Binding-site contacts:
Ligand atom C8 contacts residue THR64 of chain 1.A at 4.5 Å.
Ligand atom N2 contacts residue TYR9 of chain 1.A at 4.2 Å.
Ligand atom C3 contacts residue ASN62 of chain 1.A at 3.8 Å.
Ligand atom O3 contacts residue TYR9 of chain 1.A at 4.0 Å.
Ligand atom N2 contacts residue THR64 of chain 1.A at 4.3 Å.
Ligand atom O6 contacts residue ILE61 of chain 1.A at 3.4 Å.
Ligand atom C2 contacts residue ASN62 of chain 1.A at 2.5 Å.
Ligand atom C8 contacts residue SER11 of chain 1.A at 4.0 Å.
Ligand atom C7 contacts residue ASN62 of chain 1.A at 3.9 Å.
Ligand atom O7 contacts residue TYR9 of chain 1.A at 2.3 Å (h-bond).
Ligand atom O5 contacts residue ASN62 of chain 1.A at 2.5 Å (h-bond).
Ligand atom C2 contacts residue TYR9 of chain 1.A at 4.3 Å (hydrophobic).
Ligand atom C8 contacts residue TYR9 of chain 1.A at 4.3 Å (hydrophobic).
Ligand atom N2 contacts residue ASN62 of chain 1.A at 2.8 Å (h-bond).
Ligand atom C8 contacts residue VAL26 of chain 1.A at 3.5 Å (hydrophobic).
Ligand atom C5 contacts residue ASN62 of chain 1.A at 3.7 Å.
Ligand atom C4 contacts residue ASN62 of chain 1.A at 4.3 Å.
Ligand atom C6 contacts residue ILE61 of chain 1.A at 4.0 Å (hydrophobic).
Ligand atom C7 contacts residue TYR9 of chain 1.A at 3.4 Å (hydrophobic).
Ligand atom C1 contacts residue ASN62 of chain 1.A at 1.5 Å.

A small-molecule ligand and the protein it binds are described below.
Small molecule (SMILES): CC(=O)N[C@H]1[C@H](O[C@H]2[C@H](O)[C@@H](NC(C)=O)CO[C@@H]2CO)O[C@H](CO)[C@@H](O)[C@@H]1O

Sequence of chain 1.A:
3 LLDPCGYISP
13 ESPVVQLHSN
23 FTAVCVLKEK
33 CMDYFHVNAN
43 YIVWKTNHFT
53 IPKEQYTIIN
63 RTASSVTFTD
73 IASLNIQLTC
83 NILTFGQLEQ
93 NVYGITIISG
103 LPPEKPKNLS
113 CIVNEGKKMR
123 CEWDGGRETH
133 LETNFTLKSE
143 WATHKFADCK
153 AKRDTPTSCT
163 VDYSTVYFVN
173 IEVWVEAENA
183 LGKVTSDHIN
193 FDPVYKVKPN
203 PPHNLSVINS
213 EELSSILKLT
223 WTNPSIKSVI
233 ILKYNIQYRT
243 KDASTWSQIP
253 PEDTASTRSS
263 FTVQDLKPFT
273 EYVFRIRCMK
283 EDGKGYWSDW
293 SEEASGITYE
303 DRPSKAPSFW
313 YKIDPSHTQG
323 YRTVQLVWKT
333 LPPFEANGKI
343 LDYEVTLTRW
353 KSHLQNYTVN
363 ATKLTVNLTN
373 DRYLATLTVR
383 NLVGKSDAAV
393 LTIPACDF